Sequence of chain 1.B:
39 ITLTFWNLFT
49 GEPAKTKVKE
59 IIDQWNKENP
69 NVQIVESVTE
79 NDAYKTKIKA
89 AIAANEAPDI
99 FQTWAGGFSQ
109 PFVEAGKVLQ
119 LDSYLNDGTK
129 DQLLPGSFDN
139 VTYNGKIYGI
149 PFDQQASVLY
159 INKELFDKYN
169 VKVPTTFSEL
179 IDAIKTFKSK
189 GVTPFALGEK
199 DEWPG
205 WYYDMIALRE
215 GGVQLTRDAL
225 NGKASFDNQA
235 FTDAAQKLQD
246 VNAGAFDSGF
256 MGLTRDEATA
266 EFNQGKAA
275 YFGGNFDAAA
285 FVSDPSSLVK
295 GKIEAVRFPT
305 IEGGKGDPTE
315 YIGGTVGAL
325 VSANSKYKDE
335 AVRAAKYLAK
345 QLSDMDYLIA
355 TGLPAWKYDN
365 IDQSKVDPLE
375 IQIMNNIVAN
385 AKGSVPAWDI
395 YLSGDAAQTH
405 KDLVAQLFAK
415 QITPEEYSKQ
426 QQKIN

Binding-site contacts:
Ligand atom O4 contacts residue ALA391 of chain 1.B at 3.5 Å.
Ligand atom C1 contacts residue PHE47 of chain 1.B at 3.8 Å (hydrophobic).
Ligand atom O5 contacts residue PHE47 of chain 1.B at 3.5 Å.
Ligand atom C3 contacts residue TRP201 of chain 1.B at 3.7 Å (hydrophobic).
Ligand atom O3 contacts residue LEU46 of chain 1.B at 3.9 Å.
Ligand atom O2 contacts residue LYS83 of chain 1.B at 3.0 Å (salt-bridge).
Ligand atom C2 contacts residue LEU46 of chain 1.B at 3.7 Å (hydrophobic).
Ligand atom O1 contacts residue GLY49 of chain 1.B at 3.3 Å (h-bond).
Ligand atom C2 contacts residue PHE280 of chain 1.B at 3.8 Å (hydrophobic).
Ligand atom O4 contacts residue TRP205 of chain 1.B at 2.9 Å (h-bond).
Ligand atom C3 contacts residue LYS83 of chain 1.B at 3.8 Å.
Ligand atom O3 contacts residue ASP393 of chain 1.B at 2.7 Å (salt-bridge).
Ligand atom C2 contacts residue TRP102 of chain 1.B at 3.7 Å (hydrophobic).
Ligand atom C5 contacts residue ARG260 of chain 1.B at 3.6 Å.
Ligand atom O4 contacts residue ASN79 of chain 1.B at 3.6 Å.
Ligand atom C5 contacts residue THR355 of chain 1.B at 3.7 Å.
Ligand atom O5 contacts residue PHE280 of chain 1.B at 3.5 Å.
Ligand atom O3 contacts residue ARG260 of chain 1.B at 3.0 Å (salt-bridge).
Ligand atom C3 contacts residue ARG260 of chain 1.B at 3.6 Å.
Ligand atom O2 contacts residue GLY49 of chain 1.B at 3.4 Å (h-bond).
Ligand atom C5 contacts residue ASN79 of chain 1.B at 3.6 Å.
Ligand atom C5 contacts residue TRP205 of chain 1.B at 3.7 Å (hydrophobic).
Ligand atom C4 contacts residue ASP393 of chain 1.B at 3.4 Å.
Ligand atom O5 contacts residue ARG260 of chain 1.B at 2.9 Å (salt-bridge).
Ligand atom O3 contacts residue LYS83 of chain 1.B at 2.9 Å (salt-bridge).
Ligand atom O4 contacts residue ASP393 of chain 1.B at 2.6 Å (salt-bridge).
Ligand atom O2 contacts residue THR48 of chain 1.B at 3.1 Å (h-bond).
Ligand atom O2 contacts residue ASN79 of chain 1.B at 2.7 Å (h-bond).
Ligand atom C5 contacts residue GLN153 of chain 1.B at 3.5 Å.
Ligand atom O3 contacts residue GLN153 of chain 1.B at 2.9 Å (h-bond).
Ligand atom O5 contacts residue TRP102 of chain 1.B at 3.4 Å (h-bond).
Ligand atom O5 contacts residue GLN153 of chain 1.B at 3.1 Å (h-bond).
Ligand atom C3 contacts residue ASP393 of chain 1.B at 3.7 Å.
Ligand atom O2 contacts residue TRP102 of chain 1.B at 3.8 Å.
Ligand atom O4 contacts residue TRP102 of chain 1.B at 3.0 Å (h-bond).
Ligand atom C1 contacts residue TRP102 of chain 1.B at 3.7 Å (hydrophobic).
Ligand atom O3 contacts residue TRP102 of chain 1.B at 3.1 Å (h-bond).
Ligand atom O5 contacts residue THR355 of chain 1.B at 3.4 Å.
Ligand atom C3 contacts residue TRP102 of chain 1.B at 3.7 Å (hydrophobic).
Ligand atom C2 contacts residue LYS83 of chain 1.B at 3.8 Å.

The protein below binds the small molecule below.
Small molecule (SMILES): O=C1OC[C@@H](O[C@@H]2OC[C@@H](O[C@@H]3OC[C@@H](O)[C@H](O)[C@H]3O)[C@H](O)[C@H]2O)[C@H](O)[C@H]1O